Sequence of chain 6.A:
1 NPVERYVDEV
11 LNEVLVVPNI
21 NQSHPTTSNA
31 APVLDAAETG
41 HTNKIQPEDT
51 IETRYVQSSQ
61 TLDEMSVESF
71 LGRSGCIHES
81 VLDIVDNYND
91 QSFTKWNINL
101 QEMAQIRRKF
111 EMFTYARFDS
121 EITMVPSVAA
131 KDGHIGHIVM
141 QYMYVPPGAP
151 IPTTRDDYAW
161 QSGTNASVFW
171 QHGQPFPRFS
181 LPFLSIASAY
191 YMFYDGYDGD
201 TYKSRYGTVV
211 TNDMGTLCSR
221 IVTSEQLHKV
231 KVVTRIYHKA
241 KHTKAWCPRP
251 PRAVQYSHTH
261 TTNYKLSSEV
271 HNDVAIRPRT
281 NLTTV

The small molecule below binds the protein below.
Small molecule (SMILES): Cc1cc(CCCOc2c(C)cc(-c3coc(C)n3)cc2C)on1

Sequence of chain 6.C:
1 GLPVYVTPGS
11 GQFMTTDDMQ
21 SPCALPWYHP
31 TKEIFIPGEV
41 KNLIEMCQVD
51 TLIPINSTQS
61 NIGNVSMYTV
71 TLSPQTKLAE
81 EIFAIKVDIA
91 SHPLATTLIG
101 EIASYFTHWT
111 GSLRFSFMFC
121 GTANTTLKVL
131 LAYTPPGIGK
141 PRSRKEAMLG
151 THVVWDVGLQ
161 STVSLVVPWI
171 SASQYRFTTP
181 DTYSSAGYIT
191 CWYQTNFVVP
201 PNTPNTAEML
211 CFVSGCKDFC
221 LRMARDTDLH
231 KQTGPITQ

Binding-site contacts:
Ligand atom O1 contacts residue LEU100 of chain 6.A at 4.0 Å.
Ligand atom C6B contacts residue ILE98 of chain 6.A at 3.6 Å (hydrophobic).
Ligand atom N2 contacts residue MET214 of chain 6.A at 3.8 Å.
Ligand atom C4A contacts residue TYR144 of chain 6.A at 3.8 Å (hydrophobic).
Ligand atom CM4 contacts residue PHE179 of chain 6.A at 3.9 Å (hydrophobic).
Ligand atom C4B contacts residue PHE179 of chain 6.A at 3.9 Å (hydrophobic).
Ligand atom C3 contacts residue LEU100 of chain 6.A at 3.9 Å (hydrophobic).
Ligand atom C6B contacts residue LEU181 of chain 6.A at 3.3 Å (hydrophobic).
Ligand atom O5A contacts residue ALA166 of chain 6.A at 3.9 Å.
Ligand atom CM4 contacts residue TYR142 of chain 6.A at 3.1 Å (hydrophobic).
Ligand atom N3A contacts residue PHE179 of chain 6.A at 3.0 Å.
Ligand atom CM2 contacts residue ILE236 of chain 6.A at 4.0 Å (hydrophobic).
Ligand atom O1 contacts residue MET214 of chain 6.A at 3.2 Å.
Ligand atom O5A contacts residue PHE179 of chain 6.A at 3.7 Å.
Ligand atom CM4 contacts residue VAL168 of chain 6.A at 3.5 Å (hydrophobic).
Ligand atom C4A contacts residue PHE179 of chain 6.A at 3.3 Å (hydrophobic).
Ligand atom CM6 contacts residue LEU181 of chain 6.A at 3.7 Å (hydrophobic).
Ligand atom CM6 contacts residue LEU184 of chain 6.A at 3.4 Å (hydrophobic).
Ligand atom C1A contacts residue TYR144 of chain 6.A at 3.1 Å (hydrophobic).
Ligand atom C2C contacts residue ILE98 of chain 6.A at 4.0 Å (hydrophobic).
Ligand atom C5 contacts residue MET214 of chain 6.A at 3.6 Å (hydrophobic).
Ligand atom C1A contacts residue PHE179 of chain 6.A at 3.5 Å (hydrophobic).
Ligand atom O5A contacts residue TYR144 of chain 6.A at 3.1 Å.
Ligand atom C1B contacts residue LEU181 of chain 6.A at 3.8 Å (hydrophobic).
Ligand atom CM6 contacts residue TYR144 of chain 6.A at 3.7 Å (hydrophobic).
Ligand atom CM2 contacts residue ILE122 of chain 6.A at 3.7 Å (hydrophobic).
Ligand atom C4 contacts residue TYR190 of chain 6.A at 3.8 Å (hydrophobic).
Ligand atom C2B contacts residue ILE98 of chain 6.A at 3.9 Å (hydrophobic).
Ligand atom CM3 contacts residue TYR190 of chain 6.A at 3.9 Å (hydrophobic).
Ligand atom C2A contacts residue PHE179 of chain 6.A at 3.3 Å (hydrophobic).
Ligand atom N3A contacts residue LEU217 of chain 6.A at 3.4 Å.
Ligand atom C1B contacts residue ILE98 of chain 6.A at 3.6 Å (hydrophobic).
Ligand atom C5B contacts residue TYR144 of chain 6.A at 3.6 Å (hydrophobic).
Ligand atom C1C contacts residue MET214 of chain 6.A at 3.7 Å (hydrophobic).
Ligand atom N2 contacts residue LEU100 of chain 6.A at 3.8 Å.
Ligand atom O1B contacts residue ILE98 of chain 6.A at 2.9 Å.
Ligand atom C2B contacts residue ILE122 of chain 6.A at 3.9 Å (hydrophobic).
Ligand atom C2A contacts residue TYR144 of chain 6.A at 3.7 Å (hydrophobic).
Ligand atom C4B contacts residue LEU181 of chain 6.A at 3.8 Å (hydrophobic).
Ligand atom C5B contacts residue LEU181 of chain 6.A at 3.3 Å (hydrophobic).